Sequence of chain 1.S:
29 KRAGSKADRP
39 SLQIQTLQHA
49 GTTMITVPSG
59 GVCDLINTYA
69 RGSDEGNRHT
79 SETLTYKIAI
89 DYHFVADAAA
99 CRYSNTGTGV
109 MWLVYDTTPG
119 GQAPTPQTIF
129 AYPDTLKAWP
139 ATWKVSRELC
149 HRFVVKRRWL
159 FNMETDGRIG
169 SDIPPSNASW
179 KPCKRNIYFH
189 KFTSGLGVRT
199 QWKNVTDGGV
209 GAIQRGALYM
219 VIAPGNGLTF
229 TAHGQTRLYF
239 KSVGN

Binding-site contacts:
Ligand atom O3' contacts residue SER39 of chain 1.Q at 2.9 Å (h-bond).
Ligand atom P contacts residue LYS142 of chain 1.S at 3.6 Å.
Ligand atom OP1 contacts residue VAL153 of chain 1.S at 3.4 Å.
Ligand atom P contacts residue HIS149 of chain 1.S at 3.7 Å.
Ligand atom C5' contacts residue ARG145 of chain 1.S at 3.4 Å.
Ligand atom O2 contacts residue TYR237 of chain 1.Q at 3.4 Å.
Ligand atom C4 contacts residue LEU40 of chain 1.Q at 3.8 Å (hydrophobic).
Ligand atom C5 contacts residue LEU40 of chain 1.Q at 3.8 Å (hydrophobic).
Ligand atom OP1 contacts residue ARG235 of chain 1.Q at 3.5 Å (salt-bridge).
Ligand atom OP2 contacts residue SER39 of chain 1.Q at 3.5 Å (h-bond).
Ligand atom P contacts residue ARG235 of chain 1.Q at 3.8 Å.
Ligand atom N6 contacts residue PHE190 of chain 1.Q at 3.6 Å.
Ligand atom OP1 contacts residue ARG145 of chain 1.S at 2.6 Å (salt-bridge).
Ligand atom N1 contacts residue PHE190 of chain 1.Q at 3.8 Å.
Ligand atom O5' contacts residue LYS142 of chain 1.S at 3.8 Å.
Ligand atom O3' contacts residue TYR237 of chain 1.Q at 3.8 Å.
Ligand atom C2' contacts residue SER39 of chain 1.Q at 3.4 Å.
Ligand atom C4 contacts residue PHE190 of chain 1.Q at 3.7 Å (hydrophobic).
Ligand atom OP2 contacts residue TYR237 of chain 1.Q at 2.9 Å (h-bond).
Ligand atom C3' contacts residue SER39 of chain 1.Q at 3.7 Å.
Ligand atom N3 contacts residue LYS34 of chain 1.S at 3.5 Å (salt-bridge).
Ligand atom O5' contacts residue HIS149 of chain 1.S at 3.2 Å (h-bond).
Ligand atom C1' contacts residue SER39 of chain 1.Q at 3.6 Å.
Ligand atom OP2 contacts residue ARG235 of chain 1.Q at 3.0 Å (salt-bridge).
Ligand atom OP1 contacts residue ARG156 of chain 1.S at 3.7 Å.
Ligand atom O3' contacts residue VAL153 of chain 1.S at 3.5 Å.
Ligand atom C4' contacts residue VAL153 of chain 1.S at 3.7 Å (hydrophobic).
Ligand atom OP1 contacts residue HIS149 of chain 1.S at 3.0 Å.
Ligand atom OP1 contacts residue ARG155 of chain 1.S at 3.7 Å.
Ligand atom OP2 contacts residue HIS149 of chain 1.S at 3.4 Å (h-bond).
Ligand atom C2' contacts residue LYS34 of chain 1.S at 3.4 Å.
Ligand atom O3' contacts residue HIS149 of chain 1.S at 3.8 Å.
Ligand atom C3' contacts residue ARG145 of chain 1.S at 3.8 Å.
Ligand atom OP2 contacts residue LYS142 of chain 1.S at 3.3 Å (salt-bridge).
Ligand atom C6 contacts residue PHE190 of chain 1.Q at 3.4 Å (hydrophobic).
Ligand atom C5 contacts residue PHE190 of chain 1.Q at 3.5 Å (hydrophobic).
Ligand atom C4' contacts residue ARG155 of chain 1.S at 3.3 Å.
Ligand atom OP1 contacts residue LYS142 of chain 1.S at 3.5 Å (salt-bridge).
Ligand atom C5' contacts residue HIS149 of chain 1.S at 3.2 Å.
Ligand atom O4' contacts residue ARG155 of chain 1.S at 3.7 Å.

The small molecule below binds the protein below.
Small molecule (SMILES): Nc1ccn([C@H]2C[C@H](O[P](=O)(O)OC[C@H]3O[C@@H](n4cnc5c(=O)nc(N)[nH]c54)C[C@@H]3O[P](=O)(O)OC[C@H]3O[C@@H](n4cnc5c(N)ncnc54)C[C@@H]3O[P](=O)(O)OC[C@H]3O[C@@H](n4cnc5c(N)ncnc54)C[C@@H]3O[P](=O)(O)OC[C@H]3O[C@@H](n4ccc(N)nc4=O)C[C@@H]3O[P](=O)(O)OC[C@H]3O[C@@H](n4ccc(N)nc4=O)C[C@@H]3O[P](=O)(O)OC[C@H]3O[C@@H](n4ccc(N)nc4=O)C[C@@H]3O[P](=O)(O)OC[C@H]3O[C@@H](n4ccc(N)nc4=O)C[C@@H]3O[P](=O)(O)OC[C@H]3O[C@@H](n4cnc5c(N)ncnc54)C[C@@H]3O)[C@@H](COP(=O)=O)O2)c(=O)n1

Sequence of chain 1.Q:
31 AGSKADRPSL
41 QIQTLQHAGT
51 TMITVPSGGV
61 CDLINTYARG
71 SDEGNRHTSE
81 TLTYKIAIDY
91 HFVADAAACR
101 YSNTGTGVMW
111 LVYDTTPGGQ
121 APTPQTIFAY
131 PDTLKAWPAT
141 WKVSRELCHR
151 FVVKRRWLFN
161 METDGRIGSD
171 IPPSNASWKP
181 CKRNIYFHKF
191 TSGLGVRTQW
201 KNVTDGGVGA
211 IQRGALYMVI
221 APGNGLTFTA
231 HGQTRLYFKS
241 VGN